Sequence of chain 1.A:
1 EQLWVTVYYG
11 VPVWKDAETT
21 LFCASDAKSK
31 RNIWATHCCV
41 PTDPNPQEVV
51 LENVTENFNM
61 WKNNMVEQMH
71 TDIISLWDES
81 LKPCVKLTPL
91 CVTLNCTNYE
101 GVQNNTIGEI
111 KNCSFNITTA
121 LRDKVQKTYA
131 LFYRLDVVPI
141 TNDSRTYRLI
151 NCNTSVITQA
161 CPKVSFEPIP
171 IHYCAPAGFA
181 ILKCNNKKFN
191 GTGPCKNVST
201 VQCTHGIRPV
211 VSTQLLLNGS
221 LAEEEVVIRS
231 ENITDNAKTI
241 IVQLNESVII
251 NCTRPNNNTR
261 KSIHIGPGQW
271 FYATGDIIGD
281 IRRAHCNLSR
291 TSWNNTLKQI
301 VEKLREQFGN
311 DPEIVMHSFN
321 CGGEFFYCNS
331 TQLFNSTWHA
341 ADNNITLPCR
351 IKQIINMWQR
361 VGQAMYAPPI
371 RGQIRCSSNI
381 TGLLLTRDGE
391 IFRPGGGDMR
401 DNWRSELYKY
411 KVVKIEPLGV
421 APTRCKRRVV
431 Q

The small molecule below binds the protein below.
Small molecule (SMILES): CC(=O)N[C@@H]1[C@@H](O)[C@H](O)[C@@H](CO)O[C@H]1O

Binding-site contacts:
Ligand atom N2 contacts residue ASN116 of chain 1.A at 3.0 Å (h-bond).
Ligand atom C1 contacts residue ASN116 of chain 1.A at 1.4 Å.
Ligand atom C3 contacts residue ASN116 of chain 1.A at 3.7 Å.
Ligand atom O6 contacts residue VAL125 of chain 1.A at 3.3 Å.
Ligand atom O5 contacts residue ASN116 of chain 1.A at 2.2 Å (h-bond).
Ligand atom O7 contacts residue PHE115 of chain 1.A at 4.5 Å.
Ligand atom C7 contacts residue ASN116 of chain 1.A at 3.2 Å.
Ligand atom O5 contacts residue VAL125 of chain 1.A at 4.3 Å.
Ligand atom C6 contacts residue VAL125 of chain 1.A at 4.4 Å (hydrophobic).
Ligand atom O6 contacts residue ASN116 of chain 1.A at 4.3 Å.
Ligand atom C8 contacts residue THR93 of chain 1.A at 4.5 Å.
Ligand atom O7 contacts residue THR93 of chain 1.A at 4.0 Å.
Ligand atom C2 contacts residue ASN116 of chain 1.A at 2.4 Å.
Ligand atom C4 contacts residue ASN116 of chain 1.A at 4.0 Å.
Ligand atom C5 contacts residue ASN116 of chain 1.A at 3.5 Å.
Ligand atom O7 contacts residue ASN116 of chain 1.A at 2.7 Å (h-bond).
Ligand atom C7 contacts residue THR93 of chain 1.A at 4.5 Å.